Binding-site contacts:
Ligand atom C09 contacts residue HEM1 of chain 1.B at 3.4 Å.
Ligand atom N29 contacts residue PEG1 of chain 1.E at 3.6 Å (h-bond).
Ligand atom C02 contacts residue GLU243 of chain 1.A at 3.6 Å.
Ligand atom C23 contacts residue HIS128 of chain 1.A at 3.4 Å.
Ligand atom C07 contacts residue ILE218 of chain 1.A at 3.6 Å (hydrophobic).
Ligand atom C21 contacts residue HIS128 of chain 1.A at 3.7 Å.
Ligand atom N02 contacts residue TYR239 of chain 1.A at 3.5 Å.
Ligand atom C08 contacts residue HEM1 of chain 1.B at 3.8 Å.
Ligand atom C02 contacts residue HEM1 of chain 1.B at 3.6 Å.
Ligand atom C30 contacts residue PEG1 of chain 1.E at 3.0 Å.
Ligand atom C25 contacts residue HEM1 of chain 1.B at 3.5 Å.
Ligand atom C06 contacts residue PHE235 of chain 1.A at 3.6 Å (hydrophobic).
Ligand atom C10 contacts residue GLU243 of chain 1.A at 3.6 Å.
Ligand atom C22 contacts residue HEM1 of chain 1.B at 3.6 Å.
Ligand atom C23 contacts residue TYR357 of chain 1.A at 3.6 Å (hydrophobic).
Ligand atom C30 contacts residue HEM1 of chain 1.B at 3.0 Å.
Ligand atom N29 contacts residue HEM1 of chain 1.B at 3.2 Å (h-bond).
Ligand atom O12 contacts residue HEM1 of chain 1.B at 3.5 Å.
Ligand atom C06 contacts residue HEM1 of chain 1.B at 3.3 Å.
Ligand atom N01 contacts residue HEM1 of chain 1.B at 3.7 Å.
Ligand atom C24 contacts residue TYR357 of chain 1.A at 3.8 Å (hydrophobic).
Ligand atom N02 contacts residue GLU243 of chain 1.A at 2.8 Å (salt-bridge).
Ligand atom C22 contacts residue HIS128 of chain 1.A at 3.4 Å.
Ligand atom N02 contacts residue HEM1 of chain 1.B at 3.6 Å.
Ligand atom C09 contacts residue GLU243 of chain 1.A at 3.5 Å.
Ligand atom C05 contacts residue HEM1 of chain 1.B at 3.6 Å.
Ligand atom C02 contacts residue TRP238 of chain 1.A at 3.8 Å (hydrophobic).
Ligand atom N02 contacts residue TRP238 of chain 1.A at 2.7 Å (h-bond).
Ligand atom C04 contacts residue HEM1 of chain 1.B at 3.3 Å.
Ligand atom C25 contacts residue TYR357 of chain 1.A at 3.8 Å (hydrophobic).
Ligand atom N01 contacts residue GLU243 of chain 1.A at 2.7 Å (salt-bridge).
Ligand atom C21 contacts residue HEM1 of chain 1.B at 3.1 Å.
Ligand atom C26 contacts residue HEM1 of chain 1.B at 3.1 Å.
Ligand atom N29 contacts residue TRP329 of chain 1.A at 3.6 Å.
Ligand atom C11 contacts residue HEM1 of chain 1.B at 3.7 Å.
Ligand atom O12 contacts residue ILE218 of chain 1.A at 3.8 Å.
Ligand atom C24 contacts residue HIS128 of chain 1.A at 3.7 Å.
Ligand atom C07 contacts residue HEM1 of chain 1.B at 3.6 Å.
Ligand atom C03 contacts residue HEM1 of chain 1.B at 3.1 Å.
Ligand atom C10 contacts residue HEM1 of chain 1.B at 3.8 Å.

Sequence of chain 1.A:
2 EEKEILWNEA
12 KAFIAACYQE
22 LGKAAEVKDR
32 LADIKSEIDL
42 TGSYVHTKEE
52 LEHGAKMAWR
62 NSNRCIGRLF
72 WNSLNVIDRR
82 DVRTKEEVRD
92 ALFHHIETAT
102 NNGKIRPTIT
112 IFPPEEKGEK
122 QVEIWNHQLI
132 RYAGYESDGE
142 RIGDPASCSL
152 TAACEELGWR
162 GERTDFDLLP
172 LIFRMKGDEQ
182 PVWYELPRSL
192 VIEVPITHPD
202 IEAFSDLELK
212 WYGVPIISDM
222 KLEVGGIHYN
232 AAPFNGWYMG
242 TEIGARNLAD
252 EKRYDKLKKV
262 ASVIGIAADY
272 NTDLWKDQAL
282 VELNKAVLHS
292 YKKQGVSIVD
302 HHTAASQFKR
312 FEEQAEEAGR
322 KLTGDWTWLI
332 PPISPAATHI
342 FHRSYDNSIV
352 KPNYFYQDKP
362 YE

A protein and the small-molecule ligand that binds it are described below.
Small molecule (SMILES): CNCCc1cccc(OCc2ccc3ccc(N)nc3c2)c1